Sequence of chain 1.A:
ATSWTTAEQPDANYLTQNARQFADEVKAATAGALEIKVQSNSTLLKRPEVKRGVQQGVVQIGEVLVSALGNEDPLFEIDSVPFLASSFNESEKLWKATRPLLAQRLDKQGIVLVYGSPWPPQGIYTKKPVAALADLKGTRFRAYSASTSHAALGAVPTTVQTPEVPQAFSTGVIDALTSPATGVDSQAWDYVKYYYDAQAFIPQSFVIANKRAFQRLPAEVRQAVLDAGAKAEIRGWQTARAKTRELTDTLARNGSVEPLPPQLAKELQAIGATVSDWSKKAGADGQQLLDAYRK

Binding-site contacts:
Ligand atom CB contacts residue TYR145 of chain 1.A at 3.8 Å (hydrophobic).
Ligand atom OE contacts residue THR182 of chain 1.A at 3.3 Å (h-bond).
Ligand atom CD contacts residue SER183 of chain 1.A at 3.7 Å.
Ligand atom C contacts residue TYR145 of chain 1.A at 4.0 Å (hydrophobic).
Ligand atom CD contacts residue THR182 of chain 1.A at 3.2 Å.
Ligand atom N contacts residue THR182 of chain 1.A at 3.0 Å (h-bond).
Ligand atom O contacts residue ARG48 of chain 1.A at 3.0 Å (salt-bridge).
Ligand atom CG contacts residue TRP120 of chain 1.A at 3.8 Å (hydrophobic).
Ligand atom CD contacts residue GLN123 of chain 1.A at 3.6 Å.
Ligand atom N contacts residue THR186 of chain 1.A at 2.7 Å (h-bond).
Ligand atom C contacts residue THR165 of chain 1.A at 3.5 Å.
Ligand atom CA contacts residue TRP120 of chain 1.A at 3.6 Å (hydrophobic).
Ligand atom N contacts residue TRP120 of chain 1.A at 3.3 Å.
Ligand atom O contacts residue ARG143 of chain 1.A at 2.7 Å (salt-bridge).
Ligand atom OE contacts residue THR186 of chain 1.A at 3.9 Å.
Ligand atom CD contacts residue THR186 of chain 1.A at 3.8 Å.
Ligand atom CA contacts residue ARG48 of chain 1.A at 3.6 Å.
Ligand atom C contacts residue ARG143 of chain 1.A at 3.5 Å.
Ligand atom CG contacts residue PRO207 of chain 1.A at 3.7 Å (hydrophobic).
Ligand atom O contacts residue TYR145 of chain 1.A at 3.8 Å.
Ligand atom CB contacts residue ARG48 of chain 1.A at 3.7 Å.
Ligand atom OE contacts residue TRP120 of chain 1.A at 3.1 Å.
Ligand atom O contacts residue THR165 of chain 1.A at 2.8 Å (h-bond).
Ligand atom CA contacts residue THR182 of chain 1.A at 3.9 Å.
Ligand atom CA contacts residue THR186 of chain 1.A at 3.8 Å.
Ligand atom OXT contacts residue THR165 of chain 1.A at 3.7 Å.
Ligand atom OXT contacts residue ARG143 of chain 1.A at 2.9 Å (salt-bridge).
Ligand atom CD contacts residue TRP120 of chain 1.A at 3.3 Å (hydrophobic).
Ligand atom OXT contacts residue TYR145 of chain 1.A at 3.9 Å.
Ligand atom CB contacts residue TRP120 of chain 1.A at 3.9 Å (hydrophobic).
Ligand atom OE contacts residue SER183 of chain 1.A at 2.7 Å (h-bond).
Ligand atom CB contacts residue LEU66 of chain 1.A at 4.0 Å (hydrophobic).
Ligand atom CG contacts residue GLN123 of chain 1.A at 3.4 Å.
Ligand atom OXT contacts residue THR186 of chain 1.A at 3.6 Å.
Ligand atom C contacts residue THR186 of chain 1.A at 4.0 Å.
Ligand atom C contacts residue THR182 of chain 1.A at 3.7 Å.
Ligand atom OE contacts residue GLN123 of chain 1.A at 2.9 Å (h-bond).
Ligand atom OXT contacts residue THR182 of chain 1.A at 2.8 Å (h-bond).
Ligand atom CG contacts residue TYR145 of chain 1.A at 3.6 Å (hydrophobic).
Ligand atom C contacts residue ARG48 of chain 1.A at 3.6 Å.

This small molecule binds to this protein.
Small molecule (SMILES): O=C1CC[C@@H](C(=O)O)N1